Sequence of chain 1.A:
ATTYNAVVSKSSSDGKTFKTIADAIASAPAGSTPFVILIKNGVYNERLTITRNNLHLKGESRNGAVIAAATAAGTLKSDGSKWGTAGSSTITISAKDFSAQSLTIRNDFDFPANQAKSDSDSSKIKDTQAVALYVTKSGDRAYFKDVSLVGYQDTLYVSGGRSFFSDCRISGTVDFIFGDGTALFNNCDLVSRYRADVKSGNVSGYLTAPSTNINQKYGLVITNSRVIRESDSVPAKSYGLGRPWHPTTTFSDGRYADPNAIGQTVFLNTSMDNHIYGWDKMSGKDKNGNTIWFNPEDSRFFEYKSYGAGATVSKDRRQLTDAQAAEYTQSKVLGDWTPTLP

Binding-site contacts:
Ligand atom C1 contacts residue TRP245 of chain 1.A at 3.5 Å (hydrophobic).
Ligand atom O6B contacts residue ASP175 of chain 1.A at 2.6 Å (salt-bridge).
Ligand atom O6A contacts residue THR85 of chain 1.A at 3.3 Å (h-bond).
Ligand atom O6A contacts residue GLN153 of chain 1.A at 2.8 Å (h-bond).
Ligand atom C6 contacts residue ASP154 of chain 1.A at 3.3 Å.
Ligand atom C2 contacts residue GLN153 of chain 1.A at 3.8 Å.
Ligand atom C1 contacts residue ARG243 of chain 1.A at 3.6 Å.
Ligand atom C6 contacts residue GLN153 of chain 1.A at 3.8 Å.
Ligand atom C6 contacts residue THR248 of chain 1.A at 3.4 Å.
Ligand atom C6 contacts residue THR85 of chain 1.A at 3.7 Å.
Ligand atom C3 contacts residue THR85 of chain 1.A at 3.6 Å.
Ligand atom O6A contacts residue ASP154 of chain 1.A at 2.6 Å (salt-bridge).
Ligand atom O2 contacts residue THR248 of chain 1.A at 2.9 Å (h-bond).
Ligand atom O2 contacts residue TRP245 of chain 1.A at 3.8 Å.
Ligand atom C2 contacts residue THR85 of chain 1.A at 3.8 Å.
Ligand atom O6A contacts residue ALA86 of chain 1.A at 2.8 Å (h-bond).
Ligand atom C5 contacts residue ASP175 of chain 1.A at 3.6 Å.
Ligand atom O3 contacts residue GLN153 of chain 1.A at 3.1 Å (h-bond).
Ligand atom O3 contacts residue THR85 of chain 1.A at 2.6 Å (h-bond).
Ligand atom O6B contacts residue ASP154 of chain 1.A at 3.2 Å (salt-bridge).
Ligand atom O6A contacts residue TRP245 of chain 1.A at 3.0 Å (h-bond).
Ligand atom O2 contacts residue GLN129 of chain 1.A at 3.2 Å (h-bond).
Ligand atom O5 contacts residue GLN129 of chain 1.A at 3.4 Å (h-bond).
Ligand atom O5 contacts residue GLN153 of chain 1.A at 3.0 Å (h-bond).
Ligand atom O4 contacts residue TRP245 of chain 1.A at 3.7 Å.
Ligand atom C4 contacts residue MET282 of chain 1.A at 3.7 Å (hydrophobic).
Ligand atom O6B contacts residue THR85 of chain 1.A at 3.8 Å.
Ligand atom C6 contacts residue ASP175 of chain 1.A at 3.1 Å.
Ligand atom C2 contacts residue THR248 of chain 1.A at 3.5 Å.
Ligand atom O2 contacts residue PRO247 of chain 1.A at 3.4 Å.
Ligand atom C3 contacts residue ARG255 of chain 1.A at 3.8 Å.
Ligand atom O2 contacts residue THR85 of chain 1.A at 3.1 Å (h-bond).
Ligand atom O6A contacts residue THR248 of chain 1.A at 3.1 Å (h-bond).
Ligand atom O6B contacts residue THR248 of chain 1.A at 2.6 Å (h-bond).
Ligand atom O3 contacts residue TYR157 of chain 1.A at 3.8 Å.
Ligand atom O2 contacts residue ASP154 of chain 1.A at 2.9 Å (salt-bridge).
Ligand atom O5 contacts residue ARG243 of chain 1.A at 2.9 Å (salt-bridge).
Ligand atom O5 contacts residue TRP245 of chain 1.A at 2.8 Å (h-bond).
Ligand atom O6A contacts residue PRO247 of chain 1.A at 3.6 Å.
Ligand atom O6A contacts residue ARG243 of chain 1.A at 3.0 Å (salt-bridge).

The small molecule below binds the protein below.
Small molecule (SMILES): COC(=O)[C@H]1O[C@H](O[C@@H]2[C@H](O)[C@@H](O)[C@@H](O[C@@H]3[C@H](O)[C@@H](O)[C@@H](O[C@@H]4[C@H](O)[C@@H](O)[C@@H](O[C@@H]5[C@H](O)[C@@H](O)[C@@H](O[C@@H]6[C@H](O)[C@@H](O)[C@@H](O)O[C@@H]6C(=O)O)O[C@@H]5C(=O)O)O[C@@H]4C(=O)O)O[C@@H]3C(=O)O)O[C@@H]2C(=O)OC)[C@H](O)[C@@H](O)[C@H]1O